A protein and the small-molecule ligand that binds it are described below.
Small molecule (SMILES): Nc1ncnc2c1ncn2[C@@H]1O[C@H](CO[P](=O)(O)O[P](=O)(O)CP(=O)(O)O)[C@@H](O)[C@H]1O

Sequence of chain 1.A:
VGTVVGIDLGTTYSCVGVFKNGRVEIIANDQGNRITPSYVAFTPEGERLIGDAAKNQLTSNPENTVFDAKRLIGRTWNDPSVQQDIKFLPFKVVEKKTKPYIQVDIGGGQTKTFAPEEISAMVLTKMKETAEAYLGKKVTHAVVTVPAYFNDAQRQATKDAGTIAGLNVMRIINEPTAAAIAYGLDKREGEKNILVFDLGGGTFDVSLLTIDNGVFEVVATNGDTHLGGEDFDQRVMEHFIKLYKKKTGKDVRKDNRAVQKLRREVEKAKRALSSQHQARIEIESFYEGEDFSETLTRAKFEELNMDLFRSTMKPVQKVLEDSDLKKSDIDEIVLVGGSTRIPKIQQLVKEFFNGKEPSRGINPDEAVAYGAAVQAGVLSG

Binding-site contacts:
Ligand atom O1G contacts residue ASP217 of chain 1.A at 3.5 Å (salt-bridge).
Ligand atom O2A contacts residue TYR32 of chain 1.A at 3.4 Å.
Ligand atom O3' contacts residue LYS289 of chain 1.A at 3.3 Å (salt-bridge).
Ligand atom O2' contacts residue GLU286 of chain 1.A at 2.5 Å (salt-bridge).
Ligand atom N3 contacts residue GLY357 of chain 1.A at 3.4 Å (h-bond).
Ligand atom O5' contacts residue GLY357 of chain 1.A at 3.4 Å (h-bond).
Ligand atom C5' contacts residue GLY220 of chain 1.A at 3.4 Å.
Ligand atom O2B contacts residue TYR32 of chain 1.A at 2.9 Å (h-bond).
Ligand atom PG contacts residue MG1 of chain 1.D at 3.2 Å.
Ligand atom O3' contacts residue GLY248 of chain 1.A at 3.4 Å.
Ligand atom O1G contacts residue MG1 of chain 1.D at 2.1 Å.
Ligand atom O3G contacts residue THR30 of chain 1.A at 3.0 Å (h-bond).
Ligand atom PG contacts residue THR30 of chain 1.A at 3.5 Å.
Ligand atom PG contacts residue THR222 of chain 1.A at 3.4 Å.
Ligand atom O4' contacts residue GLY357 of chain 1.A at 3.1 Å.
Ligand atom N1 contacts residue SER293 of chain 1.A at 2.8 Å (h-bond).
Ligand atom O3A contacts residue GLY220 of chain 1.A at 3.2 Å (h-bond).
Ligand atom C3B contacts residue THR222 of chain 1.A at 3.2 Å.
Ligand atom O2B contacts residue THR31 of chain 1.A at 2.8 Å (h-bond).
Ligand atom PB contacts residue MG1 of chain 1.D at 3.4 Å.
Ligand atom O2G contacts residue GLY29 of chain 1.A at 3.4 Å.
Ligand atom O3G contacts residue THR222 of chain 1.A at 2.5 Å (h-bond).
Ligand atom O2G contacts residue MG1 of chain 1.D at 3.5 Å.
Ligand atom O1A contacts residue GLY356 of chain 1.A at 3.0 Å.
Ligand atom O3A contacts residue GLY219 of chain 1.A at 3.4 Å.
Ligand atom O2B contacts residue THR30 of chain 1.A at 3.2 Å (h-bond).
Ligand atom O2G contacts residue LYS89 of chain 1.A at 2.8 Å (salt-bridge).
Ligand atom O1A contacts residue GLY357 of chain 1.A at 3.2 Å (h-bond).
Ligand atom C2' contacts residue GLU286 of chain 1.A at 3.2 Å.
Ligand atom O5' contacts residue GLY219 of chain 1.A at 3.4 Å.
Ligand atom O2G contacts residue THR30 of chain 1.A at 2.9 Å (h-bond).
Ligand atom C2 contacts residue SER293 of chain 1.A at 3.4 Å.
Ligand atom C4 contacts residue GLY357 of chain 1.A at 3.2 Å.
Ligand atom O5' contacts residue GLY220 of chain 1.A at 3.3 Å (h-bond).
Ligand atom C5 contacts residue GLY357 of chain 1.A at 3.5 Å.
Ligand atom O4' contacts residue SER358 of chain 1.A at 3.5 Å (h-bond).
Ligand atom N6 contacts residue ARG360 of chain 1.A at 3.2 Å.
Ligand atom O2' contacts residue LYS289 of chain 1.A at 2.8 Å (salt-bridge).
Ligand atom O1B contacts residue MG1 of chain 1.D at 2.1 Å.
Ligand atom O3' contacts residue GLY220 of chain 1.A at 3.5 Å.